The protein below binds the small molecule below.
Small molecule (SMILES): Nc1ncnc2c1ncn2[C@@H]1O[C@H](CO[P](=O)(O)O[P](=O)(O)NP(=O)(O)O)[C@@H](O)[C@H]1O

Sequence of chain 1.A:
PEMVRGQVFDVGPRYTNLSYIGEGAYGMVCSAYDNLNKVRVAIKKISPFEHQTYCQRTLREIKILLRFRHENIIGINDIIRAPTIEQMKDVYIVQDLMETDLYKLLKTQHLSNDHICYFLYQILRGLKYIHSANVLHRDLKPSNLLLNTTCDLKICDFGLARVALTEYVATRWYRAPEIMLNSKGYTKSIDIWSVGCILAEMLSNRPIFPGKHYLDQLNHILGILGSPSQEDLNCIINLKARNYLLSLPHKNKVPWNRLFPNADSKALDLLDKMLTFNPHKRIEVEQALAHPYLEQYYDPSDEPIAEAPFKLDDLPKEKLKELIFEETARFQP

Binding-site contacts:
Ligand atom O3G contacts residue GLY54 of chain 1.A at 3.6 Å.
Ligand atom N6 contacts residue ASP126 of chain 1.A at 3.0 Å (salt-bridge).
Ligand atom O2B contacts residue TYR56 of chain 1.A at 2.9 Å (h-bond).
Ligand atom N6 contacts residue LEU176 of chain 1.A at 3.6 Å.
Ligand atom C3' contacts residue SER173 of chain 1.A at 3.7 Å.
Ligand atom N3B contacts residue ASP187 of chain 1.A at 3.0 Å (salt-bridge).
Ligand atom C6 contacts residue ASP126 of chain 1.A at 3.8 Å.
Ligand atom O1B contacts residue ASP187 of chain 1.A at 3.6 Å.
Ligand atom O1B contacts residue TYR56 of chain 1.A at 3.9 Å.
Ligand atom N3 contacts residue ILE51 of chain 1.A at 3.9 Å.
Ligand atom O2' contacts residue ASP131 of chain 1.A at 2.6 Å (salt-bridge).
Ligand atom O1G contacts residue ASP187 of chain 1.A at 2.7 Å (salt-bridge).
Ligand atom O2' contacts residue LYS134 of chain 1.A at 3.6 Å.
Ligand atom O3' contacts residue ASP131 of chain 1.A at 3.2 Å (salt-bridge).
Ligand atom N7 contacts residue GLN125 of chain 1.A at 3.7 Å.
Ligand atom C6 contacts residue ALA72 of chain 1.A at 3.6 Å (hydrophobic).
Ligand atom C6 contacts residue LEU176 of chain 1.A at 3.5 Å (hydrophobic).
Ligand atom O1G contacts residue LYS171 of chain 1.A at 3.0 Å (salt-bridge).
Ligand atom N1 contacts residue ALA72 of chain 1.A at 3.7 Å.
Ligand atom O1G contacts residue ASP169 of chain 1.A at 3.7 Å.
Ligand atom N6 contacts residue GLN125 of chain 1.A at 3.2 Å (h-bond).
Ligand atom O1B contacts residue LYS74 of chain 1.A at 2.9 Å (salt-bridge).
Ligand atom N1 contacts residue MET128 of chain 1.A at 3.0 Å (h-bond).
Ligand atom O2A contacts residue ASP187 of chain 1.A at 3.8 Å.
Ligand atom C5 contacts residue LEU176 of chain 1.A at 3.7 Å (hydrophobic).
Ligand atom C2' contacts residue ASP131 of chain 1.A at 3.5 Å.
Ligand atom O4' contacts residue VAL59 of chain 1.A at 3.6 Å.
Ligand atom N6 contacts residue ALA72 of chain 1.A at 3.6 Å.
Ligand atom O2B contacts residue GLY54 of chain 1.A at 3.1 Å.
Ligand atom N3B contacts residue ARG87 of chain 1.A at 3.5 Å (salt-bridge).
Ligand atom O2B contacts residue ALA55 of chain 1.A at 3.2 Å (h-bond).
Ligand atom O2G contacts residue ALA55 of chain 1.A at 3.0 Å (h-bond).
Ligand atom PB contacts residue ASP187 of chain 1.A at 3.9 Å.
Ligand atom C5' contacts residue GLY54 of chain 1.A at 3.5 Å.
Ligand atom O1A contacts residue LYS74 of chain 1.A at 3.3 Å (salt-bridge).
Ligand atom N1 contacts residue ASP126 of chain 1.A at 3.7 Å.
Ligand atom O2B contacts residue GLY57 of chain 1.A at 3.1 Å (h-bond).
Ligand atom C2 contacts residue MET128 of chain 1.A at 3.2 Å (hydrophobic).
Ligand atom O3' contacts residue SER173 of chain 1.A at 2.9 Å (h-bond).
Ligand atom PG contacts residue ASP187 of chain 1.A at 3.7 Å.